This protein binds this small molecule.
Small molecule (SMILES): OC[C@H]1O[C@@H](O)[C@H](O)[C@@H]1O

Sequence of chain 2.A:
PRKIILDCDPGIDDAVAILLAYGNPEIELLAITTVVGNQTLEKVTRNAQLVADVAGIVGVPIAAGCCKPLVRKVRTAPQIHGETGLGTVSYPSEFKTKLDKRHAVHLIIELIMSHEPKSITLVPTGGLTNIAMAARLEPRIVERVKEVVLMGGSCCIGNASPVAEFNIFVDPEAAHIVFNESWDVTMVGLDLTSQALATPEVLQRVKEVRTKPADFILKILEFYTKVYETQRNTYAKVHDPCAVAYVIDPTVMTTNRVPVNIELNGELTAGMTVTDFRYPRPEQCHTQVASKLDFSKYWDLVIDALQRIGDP

Binding-site contacts:
Ligand atom C5 contacts residue GLU165 of chain 2.A at 3.2 Å.
Ligand atom O2 contacts residue ASN38 of chain 2.A at 3.0 Å (h-bond).
Ligand atom O2 contacts residue HIS81 of chain 2.A at 3.8 Å.
Ligand atom O4 contacts residue GLU165 of chain 2.A at 3.9 Å.
Ligand atom O4 contacts residue ASN167 of chain 2.A at 3.9 Å.
Ligand atom O2 contacts residue ASP13 of chain 2.A at 2.5 Å (salt-bridge).
Ligand atom O3 contacts residue ASP240 of chain 2.A at 2.6 Å (salt-bridge).
Ligand atom O1 contacts residue ASN38 of chain 2.A at 3.0 Å (h-bond).
Ligand atom O3 contacts residue CA1 of chain 2.B at 2.5 Å.
Ligand atom C2 contacts residue ASP240 of chain 2.A at 4.0 Å.
Ligand atom C4 contacts residue GLU165 of chain 2.A at 3.3 Å.
Ligand atom O5 contacts residue GLU165 of chain 2.A at 2.6 Å (salt-bridge).
Ligand atom O2 contacts residue ASP240 of chain 2.A at 3.2 Å (salt-bridge).
Ligand atom C1 contacts residue ASN38 of chain 2.A at 3.2 Å.
Ligand atom C3 contacts residue ASP240 of chain 2.A at 3.2 Å.
Ligand atom O3 contacts residue THR125 of chain 2.A at 3.0 Å (h-bond).
Ligand atom C1 contacts residue HIS81 of chain 2.A at 3.6 Å.
Ligand atom C2 contacts residue ASP13 of chain 2.A at 3.2 Å.
Ligand atom O5 contacts residue ASN159 of chain 2.A at 2.9 Å (h-bond).
Ligand atom C2 contacts residue CA1 of chain 2.B at 3.4 Å.
Ligand atom O2 contacts residue ASP14 of chain 2.A at 3.0 Å (salt-bridge).
Ligand atom C3 contacts residue MET151 of chain 2.A at 3.9 Å (hydrophobic).
Ligand atom C3 contacts residue CA1 of chain 2.B at 3.4 Å.
Ligand atom C4 contacts residue MET151 of chain 2.A at 4.0 Å (hydrophobic).
Ligand atom O3 contacts residue ASN167 of chain 2.A at 3.1 Å (h-bond).
Ligand atom O3 contacts residue MET151 of chain 2.A at 3.8 Å.
Ligand atom C3 contacts residue ASP13 of chain 2.A at 3.4 Å.
Ligand atom C2 contacts residue HIS81 of chain 2.A at 4.0 Å.
Ligand atom C5 contacts residue MET151 of chain 2.A at 3.8 Å (hydrophobic).
Ligand atom C5 contacts residue ASN159 of chain 2.A at 3.9 Å.
Ligand atom O1 contacts residue HIS81 of chain 2.A at 2.8 Å (h-bond).
Ligand atom O3 contacts residue ASP13 of chain 2.A at 3.9 Å.
Ligand atom C3 contacts residue ASN167 of chain 2.A at 4.0 Å.
Ligand atom C2 contacts residue ASN38 of chain 2.A at 3.9 Å.
Ligand atom C5 contacts residue HIS239 of chain 2.A at 3.6 Å.
Ligand atom O5 contacts residue PHE166 of chain 2.A at 3.7 Å.
Ligand atom O2 contacts residue CA1 of chain 2.B at 2.4 Å.
Ligand atom C4 contacts residue ASN167 of chain 2.A at 3.8 Å.
Ligand atom C1 contacts residue CA1 of chain 2.B at 4.0 Å.
Ligand atom O4 contacts residue PHE166 of chain 2.A at 3.6 Å.